Binding-site contacts:
Ligand atom NAG contacts residue LEU253 of chain 1.B at 3.5 Å.
Ligand atom CAH contacts residue GLU198 of chain 1.B at 3.3 Å.
Ligand atom CAB contacts residue MET257 of chain 1.B at 3.7 Å (hydrophobic).
Ligand atom CAK contacts residue LEU240 of chain 1.B at 3.9 Å (hydrophobic).
Ligand atom CAO contacts residue GLN134 of chain 1.B at 3.2 Å.
Ligand atom CAH contacts residue VAL236 of chain 1.B at 3.9 Å (hydrophobic).
Ligand atom NAJ contacts residue LEU253 of chain 1.B at 3.8 Å.
Ligand atom CAN contacts residue LEU250 of chain 1.B at 3.8 Å (hydrophobic).
Ligand atom OAM contacts residue ASN165 of chain 1.B at 3.1 Å (h-bond).
Ligand atom NAJ contacts residue GLU198 of chain 1.B at 3.4 Å (salt-bridge).
Ligand atom CAC contacts residue ALA314 of chain 1.B at 3.5 Å (hydrophobic).
Ligand atom NAG contacts residue TYR200 of chain 1.B at 3.6 Å.
Ligand atom CAP contacts residue THR237 of chain 1.B at 3.5 Å.
Ligand atom CAH contacts residue LEU253 of chain 1.B at 3.3 Å (hydrophobic).
Ligand atom CAO contacts residue TYR50 of chain 1.B at 3.5 Å (hydrophobic).
Ligand atom CAP contacts residue TYR50 of chain 1.B at 3.6 Å (hydrophobic).
Ligand atom NAI contacts residue GLU198 of chain 1.B at 2.7 Å (salt-bridge).
Ligand atom CAD contacts residue ILE368 of chain 1.B at 3.5 Å (hydrophobic).
Ligand atom CAB contacts residue LEU253 of chain 1.B at 3.9 Å (hydrophobic).
Ligand atom CAH contacts residue TYR200 of chain 1.B at 3.0 Å (hydrophobic).
Ligand atom OAM contacts residue LEU250 of chain 1.B at 3.8 Å.
Ligand atom NAG contacts residue ILE368 of chain 1.B at 3.8 Å.
Ligand atom NAJ contacts residue TYR200 of chain 1.B at 2.9 Å (h-bond).
Ligand atom CAL contacts residue LEU240 of chain 1.B at 3.8 Å (hydrophobic).
Ligand atom CAN contacts residue ASN165 of chain 1.B at 3.2 Å.
Ligand atom CAF contacts residue GLU198 of chain 1.B at 3.6 Å.
Ligand atom CAE contacts residue LEU253 of chain 1.B at 3.7 Å (hydrophobic).
Ligand atom NAI contacts residue LEU253 of chain 1.B at 3.3 Å.
Ligand atom CAP contacts residue LEU240 of chain 1.B at 3.4 Å (hydrophobic).
Ligand atom CAA contacts residue MET257 of chain 1.B at 3.4 Å (hydrophobic).
Ligand atom NAG contacts residue VAL236 of chain 1.B at 3.0 Å (h-bond).
Ligand atom CAB contacts residue ALA314 of chain 1.B at 3.7 Å (hydrophobic).
Ligand atom CAK contacts residue VAL236 of chain 1.B at 3.1 Å (hydrophobic).
Ligand atom NAI contacts residue TYR200 of chain 1.B at 3.5 Å (h-bond).
Ligand atom CAK contacts residue TYR200 of chain 1.B at 3.4 Å (hydrophobic).
Ligand atom OAM contacts residue GLU198 of chain 1.B at 3.9 Å.
Ligand atom CAE contacts residue ILE368 of chain 1.B at 3.5 Å (hydrophobic).
Ligand atom CAD contacts residue CYS239 of chain 1.B at 3.9 Å (hydrophobic).
Ligand atom CAF contacts residue LEU253 of chain 1.B at 3.5 Å (hydrophobic).
Ligand atom CAA contacts residue LEU253 of chain 1.B at 3.6 Å (hydrophobic).

A protein and the small-molecule ligand that binds it are described below.
Small molecule (SMILES): c1coc(CNc2nc3ccccc3[nH]2)c1

Sequence of chain 1.B:
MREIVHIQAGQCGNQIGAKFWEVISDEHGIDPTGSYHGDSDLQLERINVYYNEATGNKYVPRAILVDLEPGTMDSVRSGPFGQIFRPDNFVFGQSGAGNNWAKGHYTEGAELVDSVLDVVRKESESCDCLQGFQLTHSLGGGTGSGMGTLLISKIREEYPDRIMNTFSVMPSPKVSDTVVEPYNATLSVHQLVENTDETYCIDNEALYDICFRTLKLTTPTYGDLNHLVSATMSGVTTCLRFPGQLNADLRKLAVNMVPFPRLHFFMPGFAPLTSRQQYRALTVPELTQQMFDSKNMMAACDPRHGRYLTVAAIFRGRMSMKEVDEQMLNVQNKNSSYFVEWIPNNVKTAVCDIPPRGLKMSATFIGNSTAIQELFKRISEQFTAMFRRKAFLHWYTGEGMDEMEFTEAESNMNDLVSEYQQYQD